Binding-site contacts:
Ligand atom P1 contacts residue TRP502 of chain 1.D at 3.6 Å.
Ligand atom O3P contacts residue ARG509 of chain 1.D at 3.5 Å (salt-bridge).
Ligand atom C6 contacts residue LYS453 of chain 1.D at 3.4 Å.
Ligand atom O5P contacts residue THR452 of chain 1.D at 3.4 Å (h-bond).
Ligand atom P2 contacts residue SER457 of chain 1.D at 3.6 Å.
Ligand atom O2P contacts residue ARG509 of chain 1.D at 2.8 Å (salt-bridge).
Ligand atom O1 contacts residue VAL506 of chain 1.D at 4.4 Å.
Ligand atom O6 contacts residue LYS453 of chain 1.D at 3.5 Å (salt-bridge).
Ligand atom O6P contacts residue THR452 of chain 1.D at 2.5 Å (h-bond).
Ligand atom O5P contacts residue LYS453 of chain 1.D at 3.0 Å (salt-bridge).
Ligand atom O6P contacts residue ARG456 of chain 1.D at 3.4 Å (salt-bridge).
Ligand atom O6 contacts residue LEU451 of chain 1.D at 3.9 Å.
Ligand atom O1 contacts residue TRP502 of chain 1.D at 3.0 Å (h-bond).
Ligand atom O6 contacts residue SER457 of chain 1.D at 3.6 Å (h-bond).
Ligand atom C6 contacts residue LEU451 of chain 1.D at 4.4 Å (hydrophobic).
Ligand atom O4P contacts residue SER454 of chain 1.D at 4.2 Å.
Ligand atom P2 contacts residue LYS453 of chain 1.D at 3.7 Å.
Ligand atom C1 contacts residue LEU451 of chain 1.D at 4.3 Å (hydrophobic).
Ligand atom O1P contacts residue TRP502 of chain 1.D at 4.4 Å.
Ligand atom O3P contacts residue TRP502 of chain 1.D at 3.0 Å (h-bond).
Ligand atom O6P contacts residue LYS453 of chain 1.D at 4.1 Å.
Ligand atom P2 contacts residue THR452 of chain 1.D at 3.3 Å.
Ligand atom O6P contacts residue SER457 of chain 1.D at 2.5 Å (h-bond).
Ligand atom O6P contacts residue GLY455 of chain 1.D at 4.0 Å.
Ligand atom O1P contacts residue LYS453 of chain 1.D at 4.2 Å.
Ligand atom C1 contacts residue TRP502 of chain 1.D at 4.2 Å (hydrophobic).
Ligand atom O5P contacts residue GLY455 of chain 1.D at 3.9 Å.
Ligand atom O6P contacts residue SER454 of chain 1.D at 4.0 Å.
Ligand atom C6 contacts residue THR452 of chain 1.D at 4.1 Å.
Ligand atom O4P contacts residue ARG456 of chain 1.D at 4.5 Å.
Ligand atom O6 contacts residue THR542 of chain 1.D at 3.9 Å.
Ligand atom P1 contacts residue ARG509 of chain 1.D at 3.8 Å.
Ligand atom O6 contacts residue THR452 of chain 1.D at 3.6 Å.
Ligand atom O2P contacts residue LYS453 of chain 1.D at 4.2 Å.
Ligand atom C1 contacts residue ARG509 of chain 1.D at 4.0 Å.
Ligand atom C1 contacts residue GLY534 of chain 1.D at 4.0 Å.
Ligand atom P2 contacts residue SER454 of chain 1.D at 3.9 Å.
Ligand atom O4P contacts residue SER457 of chain 1.D at 4.4 Å.
Ligand atom O1 contacts residue ARG509 of chain 1.D at 3.7 Å.
Ligand atom O5P contacts residue SER454 of chain 1.D at 2.7 Å (h-bond).

Sequence of chain 1.D:
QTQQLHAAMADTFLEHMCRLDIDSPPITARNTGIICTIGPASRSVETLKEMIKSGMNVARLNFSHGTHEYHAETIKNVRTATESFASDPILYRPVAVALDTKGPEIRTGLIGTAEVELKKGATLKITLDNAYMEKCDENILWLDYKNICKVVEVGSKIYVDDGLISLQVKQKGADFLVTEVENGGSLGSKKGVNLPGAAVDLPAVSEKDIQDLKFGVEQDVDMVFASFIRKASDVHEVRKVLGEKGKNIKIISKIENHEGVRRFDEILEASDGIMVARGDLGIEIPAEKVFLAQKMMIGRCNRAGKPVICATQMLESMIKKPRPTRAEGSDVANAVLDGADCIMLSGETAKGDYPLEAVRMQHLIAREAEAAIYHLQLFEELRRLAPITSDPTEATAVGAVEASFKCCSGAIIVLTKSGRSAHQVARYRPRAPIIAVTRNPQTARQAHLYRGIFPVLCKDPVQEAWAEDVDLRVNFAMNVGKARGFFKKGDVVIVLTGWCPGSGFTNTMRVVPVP

A small-molecule ligand and the protein it binds are described below.
Small molecule (SMILES): O=P(O)(O)OC[C@H]1O[C@](O)(COP(=O)(O)O)[C@@H](O)[C@@H]1O